Binding-site contacts:
Ligand atom C8 contacts residue ASN710 of chain 1.B at 4.4 Å.
Ligand atom C7 contacts residue ASN709 of chain 1.B at 3.6 Å.
Ligand atom O3 contacts residue NAG1 of chain 1.JA at 3.3 Å.
Ligand atom C2 contacts residue ASN709 of chain 1.B at 3.0 Å.
Ligand atom C4 contacts residue NAG1 of chain 1.JA at 3.1 Å.
Ligand atom C7 contacts residue ASN710 of chain 1.B at 4.5 Å.
Ligand atom N2 contacts residue ASN710 of chain 1.B at 4.5 Å.
Ligand atom C6 contacts residue NAG1 of chain 1.JA at 3.1 Å.
Ligand atom O6 contacts residue NAG1 of chain 1.JA at 2.2 Å (h-bond).
Ligand atom O4 contacts residue NAG1 of chain 1.JA at 3.0 Å.
Ligand atom C5 contacts residue ASN709 of chain 1.B at 3.4 Å.
Ligand atom O3 contacts residue ASN709 of chain 1.B at 4.4 Å.
Ligand atom O7 contacts residue ASN709 of chain 1.B at 3.0 Å (h-bond).
Ligand atom C4 contacts residue ASN709 of chain 1.B at 3.3 Å.
Ligand atom C6 contacts residue ASN709 of chain 1.B at 3.4 Å.
Ligand atom C5 contacts residue NAG1 of chain 1.JA at 4.1 Å.
Ligand atom O4 contacts residue ASN709 of chain 1.B at 4.5 Å.
Ligand atom C3 contacts residue ASN709 of chain 1.B at 4.0 Å.
Ligand atom O6 contacts residue ASN709 of chain 1.B at 2.6 Å (h-bond).
Ligand atom N2 contacts residue ASN709 of chain 1.B at 3.6 Å.
Ligand atom C1 contacts residue ASN709 of chain 1.B at 3.3 Å.
Ligand atom C3 contacts residue NAG1 of chain 1.JA at 4.0 Å.
Ligand atom O5 contacts residue ASN709 of chain 1.B at 2.8 Å (h-bond).
Ligand atom C1 contacts residue ASN710 of chain 1.B at 4.0 Å.

The small molecule below binds the protein below.
Small molecule (SMILES): CC(=O)N[C@@H]1[C@@H](O)[C@H](O)[C@@H](CO)O[C@H]1O

Sequence of chain 1.B:
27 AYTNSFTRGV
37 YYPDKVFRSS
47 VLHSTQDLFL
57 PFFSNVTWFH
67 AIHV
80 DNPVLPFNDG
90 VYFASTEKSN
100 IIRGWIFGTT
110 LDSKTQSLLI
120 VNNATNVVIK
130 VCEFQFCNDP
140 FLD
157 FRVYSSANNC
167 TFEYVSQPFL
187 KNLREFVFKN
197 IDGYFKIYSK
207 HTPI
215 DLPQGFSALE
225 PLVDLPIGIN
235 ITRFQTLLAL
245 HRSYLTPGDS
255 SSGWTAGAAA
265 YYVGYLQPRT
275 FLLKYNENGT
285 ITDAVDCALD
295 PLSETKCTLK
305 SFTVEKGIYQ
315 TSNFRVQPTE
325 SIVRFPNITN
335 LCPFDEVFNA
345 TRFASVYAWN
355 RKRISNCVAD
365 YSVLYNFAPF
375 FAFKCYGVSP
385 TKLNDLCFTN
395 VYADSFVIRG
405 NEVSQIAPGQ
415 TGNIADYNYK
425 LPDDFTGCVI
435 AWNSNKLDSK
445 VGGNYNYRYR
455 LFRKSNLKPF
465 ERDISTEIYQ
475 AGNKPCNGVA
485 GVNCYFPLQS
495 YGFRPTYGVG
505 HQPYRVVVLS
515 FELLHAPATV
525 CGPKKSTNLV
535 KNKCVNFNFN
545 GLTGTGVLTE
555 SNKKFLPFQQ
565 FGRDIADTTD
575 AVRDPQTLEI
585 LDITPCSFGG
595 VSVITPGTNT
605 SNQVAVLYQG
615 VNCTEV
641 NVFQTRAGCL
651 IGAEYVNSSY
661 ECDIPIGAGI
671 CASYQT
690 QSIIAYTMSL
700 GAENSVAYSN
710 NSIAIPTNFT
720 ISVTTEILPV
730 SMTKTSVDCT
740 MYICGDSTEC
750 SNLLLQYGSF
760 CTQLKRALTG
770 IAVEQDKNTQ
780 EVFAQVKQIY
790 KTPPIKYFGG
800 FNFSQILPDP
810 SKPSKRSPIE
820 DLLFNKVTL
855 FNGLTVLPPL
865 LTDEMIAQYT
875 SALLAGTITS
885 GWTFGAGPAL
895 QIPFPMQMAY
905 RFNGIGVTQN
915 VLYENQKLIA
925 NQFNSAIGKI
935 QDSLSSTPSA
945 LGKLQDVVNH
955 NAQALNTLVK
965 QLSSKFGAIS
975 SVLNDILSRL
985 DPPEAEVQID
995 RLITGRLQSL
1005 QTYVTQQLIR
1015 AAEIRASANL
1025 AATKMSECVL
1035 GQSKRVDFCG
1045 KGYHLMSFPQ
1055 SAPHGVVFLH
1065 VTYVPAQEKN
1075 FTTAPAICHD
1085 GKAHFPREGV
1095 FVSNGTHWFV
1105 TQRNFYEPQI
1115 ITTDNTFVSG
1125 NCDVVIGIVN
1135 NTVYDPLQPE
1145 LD